Sequence of chain 1.B:
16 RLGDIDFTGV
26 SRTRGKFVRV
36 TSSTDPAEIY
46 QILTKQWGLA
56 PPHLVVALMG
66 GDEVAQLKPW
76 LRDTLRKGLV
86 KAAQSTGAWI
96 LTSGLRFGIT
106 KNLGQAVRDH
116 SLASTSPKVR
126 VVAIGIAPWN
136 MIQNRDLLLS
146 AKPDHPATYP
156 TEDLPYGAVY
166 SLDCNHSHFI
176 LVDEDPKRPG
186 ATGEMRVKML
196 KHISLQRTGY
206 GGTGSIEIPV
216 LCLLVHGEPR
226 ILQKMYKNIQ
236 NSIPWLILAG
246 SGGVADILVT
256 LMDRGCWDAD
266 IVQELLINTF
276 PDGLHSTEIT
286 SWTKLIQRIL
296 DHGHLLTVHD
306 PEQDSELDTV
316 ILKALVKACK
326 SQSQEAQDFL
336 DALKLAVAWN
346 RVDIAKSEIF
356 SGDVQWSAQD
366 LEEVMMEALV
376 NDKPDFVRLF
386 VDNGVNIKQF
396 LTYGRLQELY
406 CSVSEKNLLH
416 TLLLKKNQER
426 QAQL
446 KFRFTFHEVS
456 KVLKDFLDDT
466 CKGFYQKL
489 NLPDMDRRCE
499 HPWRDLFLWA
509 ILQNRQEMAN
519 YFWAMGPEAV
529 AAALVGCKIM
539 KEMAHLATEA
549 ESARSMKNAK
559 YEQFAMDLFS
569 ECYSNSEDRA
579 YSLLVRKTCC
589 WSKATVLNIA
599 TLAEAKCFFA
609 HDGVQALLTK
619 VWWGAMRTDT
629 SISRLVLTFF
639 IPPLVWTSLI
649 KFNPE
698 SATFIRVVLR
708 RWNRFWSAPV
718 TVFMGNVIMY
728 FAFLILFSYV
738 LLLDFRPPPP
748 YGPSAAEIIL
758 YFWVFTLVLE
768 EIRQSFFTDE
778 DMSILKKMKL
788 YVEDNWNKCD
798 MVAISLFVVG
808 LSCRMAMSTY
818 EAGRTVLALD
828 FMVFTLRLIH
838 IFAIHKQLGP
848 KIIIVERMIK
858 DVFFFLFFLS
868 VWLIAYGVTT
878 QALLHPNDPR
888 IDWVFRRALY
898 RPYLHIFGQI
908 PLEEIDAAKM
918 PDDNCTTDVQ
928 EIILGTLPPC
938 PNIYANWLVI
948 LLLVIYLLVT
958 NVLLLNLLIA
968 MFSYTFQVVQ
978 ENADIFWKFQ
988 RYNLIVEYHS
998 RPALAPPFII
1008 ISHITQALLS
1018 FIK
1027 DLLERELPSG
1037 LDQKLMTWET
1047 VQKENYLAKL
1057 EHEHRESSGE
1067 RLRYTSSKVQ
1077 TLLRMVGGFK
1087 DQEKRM

A protein and the small-molecule ligand that binds it are described below.
Small molecule (SMILES): C[C@@H]1CC[C@@]2(OC1)O[C@H]1C[C@H]3[C@@H]4CC=C5C[C@@H](O)CC[C@]5(C)[C@H]4CC[C@]3(C)[C@H]1[C@@H]2C

Binding-site contacts:
Ligand atom C9 contacts residue PHE892 of chain 1.B at 4.2 Å (hydrophobic).
Ligand atom C6 contacts residue PHE892 of chain 1.B at 3.5 Å (hydrophobic).
Ligand atom C22 contacts residue ASP889 of chain 1.B at 4.0 Å.
Ligand atom C26 contacts residue YUY1 of chain 1.I at 4.1 Å.
Ligand atom C8 contacts residue PHE892 of chain 1.B at 4.4 Å (hydrophobic).
Ligand atom C12 contacts residue PHE892 of chain 1.B at 4.4 Å (hydrophobic).
Ligand atom C25 contacts residue PHE892 of chain 1.B at 4.2 Å (hydrophobic).
Ligand atom C22 contacts residue YUY1 of chain 1.I at 3.4 Å.
Ligand atom C5 contacts residue PHE892 of chain 1.B at 4.4 Å (hydrophobic).
Ligand atom C17 contacts residue YUY1 of chain 1.I at 4.0 Å.
Ligand atom C16 contacts residue ASP889 of chain 1.B at 4.1 Å.
Ligand atom O2 contacts residue PHE892 of chain 1.B at 4.5 Å.
Ligand atom C8 contacts residue YUY1 of chain 1.I at 4.0 Å.
Ligand atom C19 contacts residue ILE888 of chain 1.B at 4.2 Å (hydrophobic).
Ligand atom C7 contacts residue PHE892 of chain 1.B at 3.9 Å (hydrophobic).
Ligand atom C10 contacts residue PHE892 of chain 1.B at 4.2 Å (hydrophobic).
Ligand atom C21 contacts residue ASP889 of chain 1.B at 4.1 Å.
Ligand atom C contacts residue YUY1 of chain 1.I at 3.1 Å.
Ligand atom C16 contacts residue YUY1 of chain 1.I at 3.6 Å.
Ligand atom C1 contacts residue YUY1 of chain 1.I at 4.2 Å.
Ligand atom C15 contacts residue YUY1 of chain 1.I at 3.6 Å.
Ligand atom C17 contacts residue ASP889 of chain 1.B at 4.4 Å.
Ligand atom C13 contacts residue PHE892 of chain 1.B at 4.4 Å (hydrophobic).
Ligand atom O1 contacts residue ASP889 of chain 1.B at 4.5 Å.
Ligand atom C26 contacts residue LEU896 of chain 1.B at 4.5 Å (hydrophobic).
Ligand atom C11 contacts residue PHE892 of chain 1.B at 3.7 Å (hydrophobic).